A protein and the small-molecule ligand that binds it are described below.
Small molecule (SMILES): CC(=O)N[C@@H]1[C@@H](O)[C@H](O)[C@@H](CO)O[C@H]1O

Sequence of chain 1.A:
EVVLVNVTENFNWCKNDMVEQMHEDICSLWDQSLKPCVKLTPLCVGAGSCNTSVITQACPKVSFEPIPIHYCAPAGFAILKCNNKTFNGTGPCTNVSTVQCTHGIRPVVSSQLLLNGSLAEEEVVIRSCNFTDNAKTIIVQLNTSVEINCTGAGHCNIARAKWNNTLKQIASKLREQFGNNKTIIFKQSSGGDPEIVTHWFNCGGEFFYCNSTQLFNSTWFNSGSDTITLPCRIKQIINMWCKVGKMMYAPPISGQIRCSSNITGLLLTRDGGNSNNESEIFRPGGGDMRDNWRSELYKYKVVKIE

Sequence of chain 1.B:
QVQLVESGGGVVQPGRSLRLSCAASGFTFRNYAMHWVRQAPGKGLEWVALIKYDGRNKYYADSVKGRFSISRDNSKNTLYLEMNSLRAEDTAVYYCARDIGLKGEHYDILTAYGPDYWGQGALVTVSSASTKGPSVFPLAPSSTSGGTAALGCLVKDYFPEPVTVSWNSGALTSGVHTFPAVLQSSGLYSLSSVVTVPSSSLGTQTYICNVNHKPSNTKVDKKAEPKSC

Binding-site contacts:
Ligand atom O5 contacts residue ASN211 of chain 1.A at 2.4 Å (h-bond).
Ligand atom C2 contacts residue ASN211 of chain 1.A at 2.7 Å.
Ligand atom C6 contacts residue THR213 of chain 1.A at 4.0 Å.
Ligand atom O7 contacts residue LYS103 of chain 1.B at 4.1 Å.
Ligand atom C6 contacts residue NAG1 of chain 1.R at 4.5 Å.
Ligand atom C5 contacts residue ASN211 of chain 1.A at 3.6 Å.
Ligand atom N2 contacts residue ASN211 of chain 1.A at 3.0 Å (h-bond).
Ligand atom C3 contacts residue ASN211 of chain 1.A at 4.0 Å.
Ligand atom C8 contacts residue LEU102 of chain 1.B at 3.6 Å (hydrophobic).
Ligand atom C7 contacts residue GLY104 of chain 1.B at 4.0 Å.
Ligand atom C7 contacts residue LEU102 of chain 1.B at 4.3 Å (hydrophobic).
Ligand atom C7 contacts residue ASN211 of chain 1.A at 3.9 Å.
Ligand atom O7 contacts residue LEU102 of chain 1.B at 4.1 Å.
Ligand atom C1 contacts residue ASN211 of chain 1.A at 1.4 Å.
Ligand atom O7 contacts residue ASN211 of chain 1.A at 4.0 Å.
Ligand atom C4 contacts residue ASN211 of chain 1.A at 4.3 Å.
Ligand atom O3 contacts residue GLY104 of chain 1.B at 3.1 Å.
Ligand atom C5 contacts residue THR213 of chain 1.A at 3.4 Å.
Ligand atom O7 contacts residue GLY104 of chain 1.B at 3.4 Å.
Ligand atom O4 contacts residue THR213 of chain 1.A at 4.5 Å.
Ligand atom C8 contacts residue VAL197 of chain 1.A at 3.5 Å (hydrophobic).
Ligand atom C1 contacts residue THR213 of chain 1.A at 3.9 Å.
Ligand atom O4 contacts residue NAG1 of chain 1.R at 4.0 Å.
Ligand atom C3 contacts residue GLY104 of chain 1.B at 4.2 Å.
Ligand atom C2 contacts residue GLY104 of chain 1.B at 4.2 Å.
Ligand atom O5 contacts residue THR213 of chain 1.A at 3.8 Å.
Ligand atom N2 contacts residue GLY104 of chain 1.B at 4.5 Å.